Sequence of chain 1.B:
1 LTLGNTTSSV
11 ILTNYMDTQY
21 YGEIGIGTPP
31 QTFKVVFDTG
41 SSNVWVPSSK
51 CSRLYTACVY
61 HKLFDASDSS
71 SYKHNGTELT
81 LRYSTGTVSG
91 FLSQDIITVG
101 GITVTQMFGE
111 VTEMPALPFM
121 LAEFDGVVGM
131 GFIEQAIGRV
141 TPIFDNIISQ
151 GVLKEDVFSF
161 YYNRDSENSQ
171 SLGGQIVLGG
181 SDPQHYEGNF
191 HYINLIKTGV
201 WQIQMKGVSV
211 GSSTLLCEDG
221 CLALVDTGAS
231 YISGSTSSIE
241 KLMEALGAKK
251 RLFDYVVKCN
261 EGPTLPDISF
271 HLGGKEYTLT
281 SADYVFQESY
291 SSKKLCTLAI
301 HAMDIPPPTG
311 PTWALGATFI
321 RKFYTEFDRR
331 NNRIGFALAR

This small molecule binds to this protein.
Small molecule (SMILES): Cc1ccc(F)cc1Oc1c(C(=O)N2CCNCC2)c2ccnc(Cc3ccccc3)c2n1-c1ccccc1

Binding-site contacts:
Ligand atom C42 contacts residue VAL127 of chain 1.B at 3.6 Å (hydrophobic).
Ligand atom C56 contacts residue ALA229 of chain 1.B at 3.8 Å (hydrophobic).
Ligand atom C15 contacts residue GLN19 of chain 1.B at 4.0 Å.
Ligand atom N57 contacts residue ASP226 of chain 1.B at 3.2 Å (salt-bridge).
Ligand atom C5 contacts residue THR85 of chain 1.B at 3.7 Å.
Ligand atom C55 contacts residue ASP226 of chain 1.B at 3.6 Å.
Ligand atom O54 contacts residue TYR83 of chain 1.B at 3.3 Å.
Ligand atom C47 contacts residue PHE119 of chain 1.B at 3.8 Å (hydrophobic).
Ligand atom O37 contacts residue THR85 of chain 1.B at 3.7 Å.
Ligand atom C10 contacts residue THR85 of chain 1.B at 3.3 Å.
Ligand atom C14 contacts residue GLN19 of chain 1.B at 3.9 Å.
Ligand atom C4 contacts residue THR85 of chain 1.B at 3.6 Å.
Ligand atom C11 contacts residue THR85 of chain 1.B at 3.4 Å.
Ligand atom C23 contacts residue SER230 of chain 1.B at 3.9 Å.
Ligand atom C40 contacts residue ASP38 of chain 1.B at 3.7 Å.
Ligand atom O54 contacts residue THR85 of chain 1.B at 3.2 Å (h-bond).
Ligand atom C59 contacts residue SER84 of chain 1.B at 3.6 Å.
Ligand atom C41 contacts residue ASP38 of chain 1.B at 3.5 Å.
Ligand atom C47 contacts residue TYR83 of chain 1.B at 3.7 Å (hydrophobic).
Ligand atom C31 contacts residue THR85 of chain 1.B at 3.6 Å.
Ligand atom C58 contacts residue ASP38 of chain 1.B at 3.1 Å.
Ligand atom F51 contacts residue GLY228 of chain 1.B at 3.3 Å.
Ligand atom C56 contacts residue GLY228 of chain 1.B at 3.5 Å.
Ligand atom C30 contacts residue THR85 of chain 1.B at 3.9 Å.
Ligand atom C56 contacts residue ASP226 of chain 1.B at 3.2 Å.
Ligand atom F51 contacts residue VAL36 of chain 1.B at 3.4 Å.
Ligand atom C17 contacts residue PRO118 of chain 1.B at 3.8 Å (hydrophobic).
Ligand atom C41 contacts residue VAL127 of chain 1.B at 3.4 Å (hydrophobic).
Ligand atom C42 contacts residue TYR83 of chain 1.B at 3.7 Å (hydrophobic).
Ligand atom C39 contacts residue GLY228 of chain 1.B at 3.7 Å.
Ligand atom O54 contacts residue SER84 of chain 1.B at 3.7 Å.
Ligand atom F51 contacts residue ASP38 of chain 1.B at 3.2 Å.
Ligand atom C56 contacts residue ASP38 of chain 1.B at 3.2 Å.
Ligand atom C52 contacts residue THR85 of chain 1.B at 3.8 Å.
Ligand atom C58 contacts residue TYR83 of chain 1.B at 4.0 Å (hydrophobic).
Ligand atom C6 contacts residue THR85 of chain 1.B at 4.0 Å.
Ligand atom N9 contacts residue THR85 of chain 1.B at 3.7 Å.
Ligand atom N57 contacts residue ASP38 of chain 1.B at 2.8 Å (salt-bridge).
Ligand atom C16 contacts residue PRO118 of chain 1.B at 3.7 Å (hydrophobic).
Ligand atom C3 contacts residue THR85 of chain 1.B at 3.8 Å.